This small molecule binds to this protein.
Small molecule (SMILES): CC(=O)N[C@@H]1[C@@H](O)[C@H](O)[C@@H](CO)O[C@H]1O

Sequence of chain 1.C:
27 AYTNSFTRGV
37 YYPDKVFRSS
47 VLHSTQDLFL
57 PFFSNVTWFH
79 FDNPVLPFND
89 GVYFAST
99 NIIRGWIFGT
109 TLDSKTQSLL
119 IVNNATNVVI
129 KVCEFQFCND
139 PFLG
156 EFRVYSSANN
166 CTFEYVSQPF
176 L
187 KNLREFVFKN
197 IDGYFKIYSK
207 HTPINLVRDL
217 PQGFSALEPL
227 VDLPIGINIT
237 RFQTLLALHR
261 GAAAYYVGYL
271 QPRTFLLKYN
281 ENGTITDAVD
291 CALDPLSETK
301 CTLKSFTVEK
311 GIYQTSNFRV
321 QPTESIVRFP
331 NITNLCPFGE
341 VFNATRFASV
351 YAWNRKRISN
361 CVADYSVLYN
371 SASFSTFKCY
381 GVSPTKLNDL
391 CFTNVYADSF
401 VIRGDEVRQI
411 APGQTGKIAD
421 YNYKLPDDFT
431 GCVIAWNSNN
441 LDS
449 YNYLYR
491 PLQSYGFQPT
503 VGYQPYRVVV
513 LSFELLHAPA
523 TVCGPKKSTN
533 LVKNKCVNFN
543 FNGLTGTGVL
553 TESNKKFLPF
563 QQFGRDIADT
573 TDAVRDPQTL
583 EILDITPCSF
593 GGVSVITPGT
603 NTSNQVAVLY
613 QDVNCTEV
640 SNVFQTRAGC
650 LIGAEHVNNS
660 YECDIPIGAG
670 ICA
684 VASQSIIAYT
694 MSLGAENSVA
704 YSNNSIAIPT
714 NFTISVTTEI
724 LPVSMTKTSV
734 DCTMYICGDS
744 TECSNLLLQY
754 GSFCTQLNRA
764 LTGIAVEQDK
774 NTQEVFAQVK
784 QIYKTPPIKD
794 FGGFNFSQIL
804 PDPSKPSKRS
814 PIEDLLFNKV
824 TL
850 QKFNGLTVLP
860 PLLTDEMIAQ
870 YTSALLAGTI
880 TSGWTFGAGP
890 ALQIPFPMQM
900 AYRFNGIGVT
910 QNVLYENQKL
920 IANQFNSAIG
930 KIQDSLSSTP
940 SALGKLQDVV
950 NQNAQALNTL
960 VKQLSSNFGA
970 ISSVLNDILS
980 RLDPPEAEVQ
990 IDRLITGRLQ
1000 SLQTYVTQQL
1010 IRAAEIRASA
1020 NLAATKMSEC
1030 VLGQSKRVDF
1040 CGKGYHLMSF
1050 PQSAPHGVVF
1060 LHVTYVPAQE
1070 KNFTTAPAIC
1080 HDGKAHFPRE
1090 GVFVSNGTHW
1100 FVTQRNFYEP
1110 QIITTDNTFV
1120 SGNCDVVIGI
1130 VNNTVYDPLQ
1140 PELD

Binding-site contacts:
Ligand atom C2 contacts residue ASN706 of chain 1.C at 2.4 Å.
Ligand atom O6 contacts residue ASN706 of chain 1.C at 4.1 Å.
Ligand atom C3 contacts residue ASN706 of chain 1.C at 3.8 Å.
Ligand atom C1 contacts residue ASN706 of chain 1.C at 1.4 Å.
Ligand atom C7 contacts residue ASN706 of chain 1.C at 3.6 Å.
Ligand atom C1 contacts residue ASN707 of chain 1.C at 3.9 Å.
Ligand atom O5 contacts residue ASN706 of chain 1.C at 2.4 Å (h-bond).
Ligand atom C7 contacts residue ASN707 of chain 1.C at 4.0 Å.
Ligand atom C8 contacts residue GLY1128 of chain 1.C at 4.1 Å.
Ligand atom N2 contacts residue ASN706 of chain 1.C at 2.9 Å (h-bond).
Ligand atom C5 contacts residue ASN706 of chain 1.C at 3.7 Å.
Ligand atom C6 contacts residue ASN706 of chain 1.C at 4.2 Å.
Ligand atom O7 contacts residue ASN706 of chain 1.C at 3.8 Å.
Ligand atom C4 contacts residue ASN706 of chain 1.C at 4.2 Å.
Ligand atom O7 contacts residue ASN707 of chain 1.C at 3.2 Å (h-bond).